Sequence of chain 2.A:
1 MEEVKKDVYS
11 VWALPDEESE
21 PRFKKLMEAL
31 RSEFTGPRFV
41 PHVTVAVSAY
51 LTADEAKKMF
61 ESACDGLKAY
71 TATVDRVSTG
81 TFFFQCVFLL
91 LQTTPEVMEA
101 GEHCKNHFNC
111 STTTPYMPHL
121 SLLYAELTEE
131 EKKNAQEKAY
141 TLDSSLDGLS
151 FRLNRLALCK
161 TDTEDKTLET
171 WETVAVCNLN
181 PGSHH

Binding-site contacts:
Ligand atom O3' contacts residue TYR124 of chain 2.A at 4.3 Å.
Ligand atom O3V contacts residue PHE84 of chain 2.A at 4.3 Å.
Ligand atom O5' contacts residue SER10 of chain 2.A at 2.6 Å (h-bond).
Ligand atom O4 contacts residue TYR50 of chain 1.A at 3.4 Å (h-bond).
Ligand atom O5' contacts residue TRP12 of chain 2.A at 3.2 Å (h-bond).
Ligand atom N3 contacts residue THR163 of chain 2.A at 2.8 Å (h-bond).
Ligand atom O1V contacts residue THR44 of chain 2.A at 3.5 Å (h-bond).
Ligand atom C2 contacts residue PHE84 of chain 2.A at 3.9 Å (hydrophobic).
Ligand atom C5' contacts residue THR163 of chain 2.A at 3.9 Å.
Ligand atom C4 contacts residue THR163 of chain 2.A at 3.9 Å.
Ligand atom C2' contacts residue PHE84 of chain 2.A at 4.3 Å (hydrophobic).
Ligand atom O3V contacts residue HIS119 of chain 2.A at 3.9 Å.
Ligand atom O4 contacts residue THR163 of chain 2.A at 4.1 Å.
Ligand atom V contacts residue HIS119 of chain 2.A at 4.1 Å.
Ligand atom C5' contacts residue THR161 of chain 2.A at 4.0 Å.
Ligand atom O3V contacts residue SER121 of chain 2.A at 3.0 Å (h-bond).
Ligand atom O2V contacts residue HIS42 of chain 2.A at 2.6 Å (h-bond).
Ligand atom V contacts residue THR44 of chain 2.A at 3.7 Å.
Ligand atom C3' contacts residue TRP171 of chain 2.A at 3.6 Å (hydrophobic).
Ligand atom O3' contacts residue HIS42 of chain 2.A at 3.7 Å.
Ligand atom O2V contacts residue TYR124 of chain 2.A at 3.9 Å.
Ligand atom O2 contacts residue TRP171 of chain 2.A at 4.0 Å.
Ligand atom O3' contacts residue THR44 of chain 2.A at 3.2 Å (h-bond).
Ligand atom C4' contacts residue THR44 of chain 2.A at 4.1 Å.
Ligand atom N3 contacts residue TYR50 of chain 1.A at 4.2 Å.
Ligand atom O3V contacts residue HIS42 of chain 2.A at 4.2 Å.
Ligand atom C5' contacts residue SER10 of chain 2.A at 3.9 Å.
Ligand atom O3V contacts residue TYR124 of chain 2.A at 3.1 Å (h-bond).
Ligand atom V contacts residue TYR124 of chain 2.A at 4.0 Å.
Ligand atom O2V contacts residue THR44 of chain 2.A at 3.1 Å (h-bond).
Ligand atom C4 contacts residue TYR50 of chain 1.A at 4.3 Å (hydrophobic).
Ligand atom O2 contacts residue THR163 of chain 2.A at 3.1 Å (h-bond).
Ligand atom N3 contacts residue PHE84 of chain 2.A at 4.0 Å.
Ligand atom V contacts residue HIS42 of chain 2.A at 4.0 Å.
Ligand atom O1V contacts residue HIS119 of chain 2.A at 3.3 Å (h-bond).
Ligand atom O5' contacts residue THR44 of chain 2.A at 4.2 Å.
Ligand atom O2 contacts residue PHE84 of chain 2.A at 3.0 Å.
Ligand atom O3' contacts residue TRP171 of chain 2.A at 4.2 Å.
Ligand atom C2 contacts residue THR163 of chain 2.A at 3.3 Å.
Ligand atom O5' contacts residue THR161 of chain 2.A at 3.5 Å.

A protein and the small-molecule ligand that binds it are described below.
Small molecule (SMILES): O=c1ccn([C@@H]2O[C@H](CO)[C@H]3O[V](=O)(O)(O)O[C@H]32)c(=O)[nH]1

Sequence of chain 1.A:
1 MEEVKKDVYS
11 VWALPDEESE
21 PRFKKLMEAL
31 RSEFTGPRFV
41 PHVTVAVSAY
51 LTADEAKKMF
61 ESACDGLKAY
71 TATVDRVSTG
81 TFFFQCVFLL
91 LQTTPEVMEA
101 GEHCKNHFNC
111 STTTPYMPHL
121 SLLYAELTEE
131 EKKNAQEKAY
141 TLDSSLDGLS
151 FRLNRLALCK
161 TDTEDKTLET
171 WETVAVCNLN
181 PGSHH